Sequence of chain 1.A:
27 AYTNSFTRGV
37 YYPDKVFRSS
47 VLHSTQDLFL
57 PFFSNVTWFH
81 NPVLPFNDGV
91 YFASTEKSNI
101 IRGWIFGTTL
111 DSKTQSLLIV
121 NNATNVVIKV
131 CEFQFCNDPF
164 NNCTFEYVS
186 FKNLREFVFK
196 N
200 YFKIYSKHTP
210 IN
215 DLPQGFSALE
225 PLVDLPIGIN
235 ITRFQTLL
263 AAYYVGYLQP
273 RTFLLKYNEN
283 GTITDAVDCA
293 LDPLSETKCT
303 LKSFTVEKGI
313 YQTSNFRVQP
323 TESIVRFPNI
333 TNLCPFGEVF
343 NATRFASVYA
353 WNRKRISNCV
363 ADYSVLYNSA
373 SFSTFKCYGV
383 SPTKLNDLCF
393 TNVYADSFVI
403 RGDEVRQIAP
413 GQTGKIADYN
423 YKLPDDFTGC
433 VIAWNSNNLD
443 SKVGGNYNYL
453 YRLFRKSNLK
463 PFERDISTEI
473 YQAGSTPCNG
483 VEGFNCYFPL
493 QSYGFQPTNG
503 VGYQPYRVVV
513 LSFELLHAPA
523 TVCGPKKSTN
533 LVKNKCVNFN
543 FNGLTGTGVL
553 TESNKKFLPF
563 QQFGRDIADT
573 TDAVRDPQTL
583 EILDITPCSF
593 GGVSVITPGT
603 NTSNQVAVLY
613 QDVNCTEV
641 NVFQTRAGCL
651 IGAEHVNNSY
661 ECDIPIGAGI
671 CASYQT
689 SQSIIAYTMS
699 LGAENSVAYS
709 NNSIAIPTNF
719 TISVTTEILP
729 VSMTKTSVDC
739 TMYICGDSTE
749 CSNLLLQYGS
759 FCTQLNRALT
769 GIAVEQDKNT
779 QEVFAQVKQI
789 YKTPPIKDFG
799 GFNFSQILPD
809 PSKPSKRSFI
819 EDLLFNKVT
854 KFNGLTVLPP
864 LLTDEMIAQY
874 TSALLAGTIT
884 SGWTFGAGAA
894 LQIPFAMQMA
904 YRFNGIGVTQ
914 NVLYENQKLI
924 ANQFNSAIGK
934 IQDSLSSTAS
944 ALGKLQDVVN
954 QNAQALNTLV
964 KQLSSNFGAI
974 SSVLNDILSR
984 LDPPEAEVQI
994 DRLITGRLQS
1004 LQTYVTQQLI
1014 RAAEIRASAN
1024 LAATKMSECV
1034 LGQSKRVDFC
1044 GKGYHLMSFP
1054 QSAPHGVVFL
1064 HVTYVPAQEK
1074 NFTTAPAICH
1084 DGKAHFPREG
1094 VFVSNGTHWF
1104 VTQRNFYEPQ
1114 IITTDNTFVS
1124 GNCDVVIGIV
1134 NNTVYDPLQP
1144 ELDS

Binding-site contacts:
Ligand atom C8 contacts residue ASN616 of chain 1.A at 3.8 Å.
Ligand atom C5 contacts residue THR618 of chain 1.A at 4.3 Å.
Ligand atom O5 contacts residue ASN616 of chain 1.A at 2.3 Å (h-bond).
Ligand atom C6 contacts residue THR618 of chain 1.A at 3.9 Å.
Ligand atom O6 contacts residue THR618 of chain 1.A at 3.1 Å (h-bond).
Ligand atom C7 contacts residue ASN616 of chain 1.A at 3.4 Å.
Ligand atom C4 contacts residue ASN616 of chain 1.A at 4.2 Å.
Ligand atom O5 contacts residue THR618 of chain 1.A at 3.4 Å (h-bond).
Ligand atom N2 contacts residue ASN616 of chain 1.A at 3.0 Å (h-bond).
Ligand atom C3 contacts residue ASN616 of chain 1.A at 3.9 Å.
Ligand atom O7 contacts residue ASN616 of chain 1.A at 3.7 Å.
Ligand atom C2 contacts residue ASN616 of chain 1.A at 2.5 Å.
Ligand atom C1 contacts residue THR618 of chain 1.A at 4.3 Å.
Ligand atom C5 contacts residue ASN616 of chain 1.A at 3.6 Å.
Ligand atom C1 contacts residue ASN616 of chain 1.A at 1.5 Å.

This protein binds this small molecule.
Small molecule (SMILES): CC(=O)N[C@@H]1[C@@H](O)[C@H](O)[C@@H](CO)O[C@H]1O